Sequence of chain 1.C:
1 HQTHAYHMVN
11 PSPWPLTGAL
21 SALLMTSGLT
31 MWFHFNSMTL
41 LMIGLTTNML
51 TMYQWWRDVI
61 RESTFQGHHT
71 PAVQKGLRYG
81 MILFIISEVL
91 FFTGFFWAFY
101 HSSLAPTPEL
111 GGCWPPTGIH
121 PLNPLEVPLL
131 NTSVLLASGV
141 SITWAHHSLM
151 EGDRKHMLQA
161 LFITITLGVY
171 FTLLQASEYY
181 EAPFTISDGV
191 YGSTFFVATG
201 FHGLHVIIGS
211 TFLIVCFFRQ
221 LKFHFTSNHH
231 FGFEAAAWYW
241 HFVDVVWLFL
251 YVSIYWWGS

Binding-site contacts:
Ligand atom C21 contacts residue TRP288 of chain 1.A at 3.9 Å (hydrophobic).
Ligand atom C20 contacts residue TRP288 of chain 1.A at 4.4 Å (hydrophobic).
Ligand atom C2 contacts residue THR301 of chain 1.A at 3.9 Å.
Ligand atom C22 contacts residue HIS233 of chain 1.A at 4.4 Å.
Ligand atom C24 contacts residue PGV1 of chain 1.EB at 3.7 Å.
Ligand atom O26 contacts residue HIS101 of chain 1.C at 2.5 Å (h-bond).
Ligand atom C12 contacts residue THR301 of chain 1.A at 3.7 Å.
Ligand atom O25 contacts residue HIS101 of chain 1.C at 3.2 Å (h-bond).
Ligand atom O3 contacts residue ASP300 of chain 1.A at 3.6 Å.
Ligand atom O25 contacts residue HIS233 of chain 1.A at 3.5 Å (h-bond).
Ligand atom C24 contacts residue HIS101 of chain 1.C at 3.2 Å.
Ligand atom C11 contacts residue THR301 of chain 1.A at 3.8 Å.
Ligand atom C20 contacts residue PGV1 of chain 1.EB at 4.5 Å.
Ligand atom C23 contacts residue HIS233 of chain 1.A at 3.6 Å.
Ligand atom C9 contacts residue THR301 of chain 1.A at 4.3 Å.
Ligand atom C19 contacts residue TYR304 of chain 1.A at 4.1 Å (hydrophobic).
Ligand atom C12 contacts residue PHE305 of chain 1.A at 3.9 Å (hydrophobic).
Ligand atom O26 contacts residue TRP97 of chain 1.C at 2.9 Å (h-bond).
Ligand atom C23 contacts residue TRP97 of chain 1.C at 3.7 Å (hydrophobic).
Ligand atom O26 contacts residue PGV1 of chain 1.EB at 3.5 Å (h-bond).
Ligand atom O26 contacts residue HIS233 of chain 1.A at 4.0 Å.
Ligand atom C2 contacts residue ASP300 of chain 1.A at 3.7 Å.
Ligand atom C24 contacts residue TRP97 of chain 1.C at 3.7 Å (hydrophobic).
Ligand atom C11 contacts residue PHE305 of chain 1.A at 4.0 Å (hydrophobic).
Ligand atom C23 contacts residue PGV1 of chain 1.EB at 4.0 Å.
Ligand atom C11 contacts residue TYR304 of chain 1.A at 4.5 Å (hydrophobic).
Ligand atom C18 contacts residue TRP288 of chain 1.A at 4.3 Å (hydrophobic).
Ligand atom O25 contacts residue PGV1 of chain 1.EB at 3.6 Å.
Ligand atom C15 contacts residue PGV1 of chain 1.EB at 3.7 Å.
Ligand atom O12 contacts residue THR301 of chain 1.A at 2.7 Å (h-bond).
Ligand atom C2 contacts residue TYR304 of chain 1.A at 4.0 Å (hydrophobic).
Ligand atom C1 contacts residue TYR304 of chain 1.A at 3.4 Å (hydrophobic).
Ligand atom C24 contacts residue HIS233 of chain 1.A at 3.6 Å.
Ligand atom C16 contacts residue PGV1 of chain 1.EB at 4.0 Å.
Ligand atom C22 contacts residue PGV1 of chain 1.EB at 4.0 Å.
Ligand atom C21 contacts residue HIS233 of chain 1.A at 3.6 Å.

The protein below binds the small molecule below.
Small molecule (SMILES): C[C@H](CCC(=O)O)[C@H]1CC[C@H]2[C@@H]3[C@H](O)C[C@@H]4C[C@H](O)CC[C@]4(C)[C@H]3C[C@H](O)[C@]12C

Sequence of chain 1.A:
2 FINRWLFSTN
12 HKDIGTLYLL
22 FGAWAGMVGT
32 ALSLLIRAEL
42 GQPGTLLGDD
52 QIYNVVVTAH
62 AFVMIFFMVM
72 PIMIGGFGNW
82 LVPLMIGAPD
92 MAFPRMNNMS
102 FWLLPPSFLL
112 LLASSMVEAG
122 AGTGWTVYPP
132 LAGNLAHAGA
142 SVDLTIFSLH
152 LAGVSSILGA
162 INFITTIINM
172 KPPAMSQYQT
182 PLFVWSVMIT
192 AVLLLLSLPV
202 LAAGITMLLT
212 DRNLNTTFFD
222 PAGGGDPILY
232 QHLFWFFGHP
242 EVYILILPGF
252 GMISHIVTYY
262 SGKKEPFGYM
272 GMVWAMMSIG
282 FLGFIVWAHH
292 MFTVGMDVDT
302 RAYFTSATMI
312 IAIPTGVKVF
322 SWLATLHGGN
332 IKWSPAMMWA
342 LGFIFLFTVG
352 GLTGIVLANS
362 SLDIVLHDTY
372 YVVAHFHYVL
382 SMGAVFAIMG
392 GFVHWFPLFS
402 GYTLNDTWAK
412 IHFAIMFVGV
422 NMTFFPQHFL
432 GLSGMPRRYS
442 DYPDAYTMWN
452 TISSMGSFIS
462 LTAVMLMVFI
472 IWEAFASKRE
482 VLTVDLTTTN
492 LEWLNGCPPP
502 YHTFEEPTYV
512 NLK